This protein binds this small molecule.
Small molecule (SMILES): CC(=O)N[C@@H]1[C@@H](O)[C@H](O)[C@@H](CO)O[C@H]1O

Binding-site contacts:
Ligand atom C5 contacts residue ASN100 of chain 2.B at 3.7 Å.
Ligand atom C3 contacts residue ASN100 of chain 2.B at 3.8 Å.
Ligand atom O7 contacts residue ASN100 of chain 2.B at 3.6 Å (h-bond).
Ligand atom O5 contacts residue ASN100 of chain 2.B at 2.5 Å (h-bond).
Ligand atom O6 contacts residue SER102 of chain 2.B at 4.0 Å.
Ligand atom C2 contacts residue ASN100 of chain 2.B at 2.4 Å.
Ligand atom C1 contacts residue SER102 of chain 2.B at 4.2 Å.
Ligand atom C8 contacts residue ASN100 of chain 2.B at 4.5 Å.
Ligand atom C7 contacts residue ASN100 of chain 2.B at 3.4 Å.
Ligand atom C4 contacts residue ASN100 of chain 2.B at 4.2 Å.
Ligand atom N2 contacts residue ASN100 of chain 2.B at 2.8 Å (h-bond).
Ligand atom C5 contacts residue SER102 of chain 2.B at 3.9 Å.
Ligand atom C1 contacts residue ASN100 of chain 2.B at 1.5 Å.
Ligand atom O5 contacts residue SER102 of chain 2.B at 3.5 Å (h-bond).
Ligand atom C6 contacts residue SER102 of chain 2.B at 3.9 Å.

Sequence of chain 2.B:
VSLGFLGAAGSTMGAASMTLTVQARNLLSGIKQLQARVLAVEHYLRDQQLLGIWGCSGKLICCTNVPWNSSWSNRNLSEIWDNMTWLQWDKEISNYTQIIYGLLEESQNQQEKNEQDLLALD